Sequence of chain 1.A:
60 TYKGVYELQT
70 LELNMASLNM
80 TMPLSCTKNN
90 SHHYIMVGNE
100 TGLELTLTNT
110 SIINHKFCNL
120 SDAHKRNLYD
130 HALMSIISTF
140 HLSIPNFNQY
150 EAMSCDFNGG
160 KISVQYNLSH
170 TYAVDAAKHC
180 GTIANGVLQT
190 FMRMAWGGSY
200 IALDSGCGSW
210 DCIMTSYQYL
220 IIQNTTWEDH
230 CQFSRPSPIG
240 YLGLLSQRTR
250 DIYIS

Binding-site contacts:
Ligand atom C5 contacts residue LYS160 of chain 1.A at 4.0 Å.
Ligand atom O5 contacts residue ASN223 of chain 1.A at 2.5 Å (h-bond).
Ligand atom C4 contacts residue ASN223 of chain 1.A at 4.4 Å.
Ligand atom C1 contacts residue LYS160 of chain 1.A at 3.8 Å.
Ligand atom C5 contacts residue ASN223 of chain 1.A at 3.8 Å.
Ligand atom C3 contacts residue ASN223 of chain 1.A at 3.9 Å.
Ligand atom O5 contacts residue GLY159 of chain 1.A at 3.6 Å (h-bond).
Ligand atom C2 contacts residue ASN223 of chain 1.A at 2.6 Å.
Ligand atom O7 contacts residue THR225 of chain 1.A at 4.4 Å.
Ligand atom N2 contacts residue ASN223 of chain 1.A at 3.0 Å (h-bond).
Ligand atom C8 contacts residue THR224 of chain 1.A at 4.3 Å.
Ligand atom C8 contacts residue ASN223 of chain 1.A at 2.9 Å.
Ligand atom O5 contacts residue LYS160 of chain 1.A at 3.8 Å.
Ligand atom O7 contacts residue THR224 of chain 1.A at 4.3 Å.
Ligand atom C7 contacts residue ASN223 of chain 1.A at 3.2 Å.
Ligand atom C6 contacts residue GLY159 of chain 1.A at 3.8 Å.
Ligand atom O6 contacts residue LYS160 of chain 1.A at 4.2 Å.
Ligand atom C1 contacts residue ASN223 of chain 1.A at 1.5 Å.
Ligand atom C5 contacts residue GLY159 of chain 1.A at 4.0 Å.
Ligand atom C6 contacts residue LYS160 of chain 1.A at 4.2 Å.
Ligand atom C1 contacts residue GLY159 of chain 1.A at 4.4 Å.
Ligand atom C7 contacts residue THR224 of chain 1.A at 4.5 Å.
Ligand atom O6 contacts residue GLY159 of chain 1.A at 3.7 Å.
Ligand atom O7 contacts residue ASN223 of chain 1.A at 3.8 Å.

This protein binds this small molecule.
Small molecule (SMILES): CC(=O)N[C@@H]1[C@@H](O)[C@H](O)[C@@H](CO)O[C@H]1O